Sequence of chain 42.S:
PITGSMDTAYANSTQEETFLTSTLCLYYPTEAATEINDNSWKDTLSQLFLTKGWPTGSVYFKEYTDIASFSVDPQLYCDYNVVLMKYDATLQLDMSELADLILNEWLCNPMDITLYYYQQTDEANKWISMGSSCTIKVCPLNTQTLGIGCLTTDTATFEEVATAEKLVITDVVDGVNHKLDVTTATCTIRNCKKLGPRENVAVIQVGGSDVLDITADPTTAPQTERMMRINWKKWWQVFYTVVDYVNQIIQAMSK

This protein binds this small molecule.
Small molecule (SMILES): CC(=O)N[C@H]1[C@H](O[C@H]2[C@H](O)[C@@H](NC(C)=O)CO[C@@H]2CO)O[C@H](CO)[C@@H](O)[C@@H]1O

Binding-site contacts:
Ligand atom O5 contacts residue ASN19 of chain 42.S at 2.2 Å (h-bond).
Ligand atom O6 contacts residue ASN19 of chain 42.S at 4.4 Å.
Ligand atom C6 contacts residue ASN19 of chain 42.S at 4.1 Å.
Ligand atom C5 contacts residue ASN19 of chain 42.S at 3.4 Å.
Ligand atom C1 contacts residue ASN19 of chain 42.S at 1.9 Å.
Ligand atom C3 contacts residue ASN19 of chain 42.S at 4.4 Å.
Ligand atom C8 contacts residue TYR17 of chain 42.S at 4.2 Å (hydrophobic).
Ligand atom N2 contacts residue ASN19 of chain 42.S at 4.1 Å.
Ligand atom C2 contacts residue ASN19 of chain 42.S at 3.4 Å.